Sequence of chain 1.B:
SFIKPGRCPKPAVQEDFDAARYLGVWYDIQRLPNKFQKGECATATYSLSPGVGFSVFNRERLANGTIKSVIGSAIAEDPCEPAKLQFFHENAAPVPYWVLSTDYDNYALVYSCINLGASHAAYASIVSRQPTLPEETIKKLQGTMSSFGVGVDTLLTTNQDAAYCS

The protein below binds the small molecule below.
Small molecule (SMILES): C=CC1=C(C)/C(=C/c2[nH]c(/C=C3\N=C(/C=C4\NC(=O)C(C)=C4C=C)C(C)=C3CCC(=O)O)c(CCC(=O)O)c2C)NC1=O

Binding-site contacts:
Ligand atom O1D contacts residue LYS68 of chain 1.C at 3.5 Å.
Ligand atom ND contacts residue ASN58 of chain 1.C at 3.3 Å (h-bond).
Ligand atom C3C contacts residue TYR123 of chain 1.C at 3.7 Å (hydrophobic).
Ligand atom ND contacts residue PHE36 of chain 1.C at 3.3 Å.
Ligand atom CMD contacts residue GLU60 of chain 1.C at 3.6 Å.
Ligand atom CBD contacts residue GLU60 of chain 1.C at 3.4 Å.
Ligand atom CMA contacts residue HIS89 of chain 1.C at 3.4 Å.
Ligand atom CBC contacts residue THR43 of chain 1.C at 3.3 Å.
Ligand atom NC contacts residue ASN58 of chain 1.C at 3.7 Å.
Ligand atom C1C contacts residue TYR123 of chain 1.C at 3.3 Å (hydrophobic).
Ligand atom CMB contacts residue SER112 of chain 1.C at 3.4 Å.
Ligand atom O2D contacts residue LYS68 of chain 1.C at 3.3 Å.
Ligand atom CMD contacts residue ARG59 of chain 1.C at 3.5 Å.
Ligand atom C3B contacts residue VAL95 of chain 1.C at 3.7 Å (hydrophobic).
Ligand atom CMC contacts residue TYR123 of chain 1.C at 3.3 Å (hydrophobic).
Ligand atom O1D contacts residue SER69 of chain 1.C at 3.6 Å.
Ligand atom C4D contacts residue PHE36 of chain 1.C at 3.5 Å (hydrophobic).
Ligand atom CBB contacts residue SER1 of chain 1.C at 3.3 Å.
Ligand atom C2C contacts residue TYR123 of chain 1.C at 3.1 Å (hydrophobic).
Ligand atom CBC contacts residue ALA44 of chain 1.C at 3.2 Å (hydrophobic).
Ligand atom C1B contacts residue PHE36 of chain 1.C at 3.4 Å (hydrophobic).
Ligand atom C2D contacts residue ASN58 of chain 1.C at 3.5 Å.
Ligand atom CHB contacts residue PHE36 of chain 1.C at 3.5 Å (hydrophobic).
Ligand atom C1D contacts residue ASN58 of chain 1.C at 3.5 Å.
Ligand atom CBD contacts residue PHE36 of chain 1.C at 3.3 Å (hydrophobic).
Ligand atom NA contacts residue PHE36 of chain 1.C at 3.1 Å.
Ligand atom OC contacts residue TYR123 of chain 1.C at 3.5 Å.
Ligand atom C1A contacts residue PHE36 of chain 1.C at 3.5 Å (hydrophobic).
Ligand atom OC contacts residue TYR97 of chain 1.C at 3.6 Å.
Ligand atom C4A contacts residue HIS89 of chain 1.C at 3.5 Å.
Ligand atom NB contacts residue PHE36 of chain 1.C at 3.5 Å.
Ligand atom OB contacts residue LEU116 of chain 1.B at 2.9 Å (h-bond).
Ligand atom O2D contacts residue GLU60 of chain 1.C at 2.6 Å (salt-bridge).
Ligand atom OB contacts residue GLY117 of chain 1.B at 3.6 Å.
Ligand atom CBA contacts residue ALA118 of chain 1.B at 3.4 Å (hydrophobic).
Ligand atom C3D contacts residue ASN58 of chain 1.C at 3.6 Å.
Ligand atom CAB contacts residue SER112 of chain 1.C at 3.2 Å.
Ligand atom C3A contacts residue HIS89 of chain 1.C at 3.5 Å.
Ligand atom O2A contacts residue PHE36 of chain 1.C at 3.3 Å.
Ligand atom CGD contacts residue GLU60 of chain 1.C at 3.4 Å.

Sequence of chain 1.C:
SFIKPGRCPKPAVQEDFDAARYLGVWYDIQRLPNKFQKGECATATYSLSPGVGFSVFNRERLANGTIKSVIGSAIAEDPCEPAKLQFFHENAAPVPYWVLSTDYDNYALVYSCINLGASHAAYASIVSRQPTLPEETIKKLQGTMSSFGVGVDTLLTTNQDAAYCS